Sequence of chain 1.A:
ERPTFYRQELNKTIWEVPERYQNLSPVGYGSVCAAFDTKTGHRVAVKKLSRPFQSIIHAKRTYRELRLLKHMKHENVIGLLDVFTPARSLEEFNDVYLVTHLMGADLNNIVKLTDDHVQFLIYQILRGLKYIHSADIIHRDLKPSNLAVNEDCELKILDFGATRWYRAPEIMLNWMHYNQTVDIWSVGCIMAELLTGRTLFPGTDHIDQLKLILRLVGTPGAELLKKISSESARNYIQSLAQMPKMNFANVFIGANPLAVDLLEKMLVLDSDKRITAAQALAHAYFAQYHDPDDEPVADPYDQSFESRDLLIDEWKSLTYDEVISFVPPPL

Binding-site contacts:
Ligand atom C18 contacts residue ALA52 of chain 1.A at 3.4 Å (hydrophobic).
Ligand atom C10 contacts residue ASP169 of chain 1.A at 3.1 Å.
Ligand atom O1 contacts residue VAL39 of chain 1.A at 3.5 Å.
Ligand atom C12 contacts residue GLU72 of chain 1.A at 3.1 Å.
Ligand atom C23 contacts residue GLY111 of chain 1.A at 3.3 Å.
Ligand atom C18 contacts residue HIS108 of chain 1.A at 3.6 Å.
Ligand atom C20 contacts residue GLY111 of chain 1.A at 3.5 Å.
Ligand atom N4 contacts residue MET110 of chain 1.A at 3.0 Å (h-bond).
Ligand atom C21 contacts residue TYR36 of chain 1.A at 3.2 Å (hydrophobic).
Ligand atom N2 contacts residue GLU72 of chain 1.A at 3.0 Å (salt-bridge).
Ligand atom C2 contacts residue GLU72 of chain 1.A at 3.7 Å.
Ligand atom C29 contacts residue MET79 of chain 1.A at 3.7 Å (hydrophobic).
Ligand atom C30 contacts residue HIS149 of chain 1.A at 3.5 Å.
Ligand atom C22 contacts residue TYR36 of chain 1.A at 3.2 Å (hydrophobic).
Ligand atom C9 contacts residue ASP169 of chain 1.A at 3.8 Å.
Ligand atom C3 contacts residue ASP169 of chain 1.A at 3.4 Å.
Ligand atom O contacts residue ILE85 of chain 1.A at 3.6 Å.
Ligand atom C5 contacts residue GLU72 of chain 1.A at 3.5 Å.
Ligand atom N6 contacts residue VAL39 of chain 1.A at 3.7 Å.
Ligand atom N6 contacts residue TYR36 of chain 1.A at 3.1 Å.
Ligand atom O contacts residue LEU168 of chain 1.A at 3.2 Å.
Ligand atom C11 contacts residue GLU72 of chain 1.A at 3.7 Å.
Ligand atom C11 contacts residue ASP169 of chain 1.A at 3.6 Å.
Ligand atom C3 contacts residue GLU72 of chain 1.A at 3.4 Å.
Ligand atom C contacts residue ARG68 of chain 1.A at 3.5 Å.
Ligand atom C15 contacts residue THR107 of chain 1.A at 3.7 Å.
Ligand atom C25 contacts residue GLY111 of chain 1.A at 3.4 Å.
Ligand atom N2 contacts residue ASP169 of chain 1.A at 3.1 Å (salt-bridge).
Ligand atom C21 contacts residue GLY111 of chain 1.A at 3.8 Å.
Ligand atom C27 contacts residue ILE85 of chain 1.A at 3.5 Å (hydrophobic).
Ligand atom C14 contacts residue THR107 of chain 1.A at 3.7 Å.
Ligand atom C18 contacts residue MET110 of chain 1.A at 3.8 Å (hydrophobic).
Ligand atom N3 contacts residue THR107 of chain 1.A at 3.1 Å (h-bond).
Ligand atom C18 contacts residue THR107 of chain 1.A at 3.7 Å.
Ligand atom C22 contacts residue GLY111 of chain 1.A at 3.6 Å.
Ligand atom O contacts residue ASP169 of chain 1.A at 2.8 Å (salt-bridge).
Ligand atom C6 contacts residue GLU72 of chain 1.A at 3.4 Å.
Ligand atom C17 contacts residue ALA52 of chain 1.A at 3.8 Å (hydrophobic).
Ligand atom C24 contacts residue GLY111 of chain 1.A at 3.3 Å.
Ligand atom C4 contacts residue GLU72 of chain 1.A at 3.6 Å.

The protein below binds the small molecule below.
Small molecule (SMILES): Cc1ccc(-n2nc(C(C)(C)C)cc2NC(=O)c2ccc(CNC(=O)c3cnn(-c4ccccc4)c3N)cc2)cc1